Binding-site contacts:
Ligand atom C6 contacts residue VAL161 of chain 1.B at 4.1 Å (hydrophobic).
Ligand atom C5 contacts residue PRO158 of chain 1.B at 3.8 Å (hydrophobic).
Ligand atom O6 contacts residue PRO158 of chain 1.B at 2.5 Å (h-bond).
Ligand atom C2 contacts residue VAL161 of chain 1.B at 4.2 Å (hydrophobic).
Ligand atom C6 contacts residue GLU159 of chain 1.B at 3.1 Å.
Ligand atom O1 contacts residue LEU163 of chain 1.B at 3.7 Å.
Ligand atom O6 contacts residue VAL161 of chain 1.B at 3.1 Å (h-bond).
Ligand atom O2 contacts residue VAL161 of chain 1.B at 2.8 Å (h-bond).
Ligand atom C2 contacts residue TRP157 of chain 1.B at 4.5 Å (hydrophobic).
Ligand atom O6 contacts residue TRP157 of chain 1.B at 4.2 Å.
Ligand atom O6 contacts residue GLU159 of chain 1.B at 3.6 Å.
Ligand atom O5 contacts residue TRP157 of chain 1.B at 3.7 Å.
Ligand atom C5 contacts residue GLU159 of chain 1.B at 4.5 Å.
Ligand atom C6 contacts residue PRO158 of chain 1.B at 2.6 Å (hydrophobic).
Ligand atom O6 contacts residue GLY160 of chain 1.B at 3.4 Å (h-bond).
Ligand atom C1 contacts residue TRP157 of chain 1.B at 4.2 Å (hydrophobic).
Ligand atom C6 contacts residue GLY160 of chain 1.B at 3.5 Å.
Ligand atom O5 contacts residue PRO158 of chain 1.B at 4.3 Å.

This protein binds this small molecule.
Small molecule (SMILES): OC[C@@H]1O[C@@](O)(CO)[C@@H](O)[C@H]1O

Sequence of chain 1.B:
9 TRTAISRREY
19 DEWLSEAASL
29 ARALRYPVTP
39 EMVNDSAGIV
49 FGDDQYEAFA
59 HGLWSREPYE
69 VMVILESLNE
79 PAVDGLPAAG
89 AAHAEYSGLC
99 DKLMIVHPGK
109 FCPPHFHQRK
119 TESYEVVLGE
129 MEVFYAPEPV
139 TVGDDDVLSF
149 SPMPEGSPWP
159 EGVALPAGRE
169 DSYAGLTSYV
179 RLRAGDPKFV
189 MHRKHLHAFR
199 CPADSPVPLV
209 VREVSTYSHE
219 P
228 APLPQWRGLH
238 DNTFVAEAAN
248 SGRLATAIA